Binding-site contacts:
Ligand atom O2' contacts residue ASP743 of chain 1.D at 3.1 Å (salt-bridge).
Ligand atom C5' contacts residue ASP741 of chain 1.D at 3.8 Å.
Ligand atom OP1 contacts residue ASP741 of chain 1.D at 3.7 Å.
Ligand atom OP2 contacts residue LYS846 of chain 1.C at 4.0 Å.
Ligand atom C2' contacts residue ARG704 of chain 1.D at 3.6 Å.
Ligand atom P contacts residue LYS838 of chain 1.C at 3.9 Å.
Ligand atom C4' contacts residue HIS999 of chain 1.C at 3.3 Å.
Ligand atom P contacts residue LYS846 of chain 1.C at 3.9 Å.
Ligand atom O4' contacts residue HIS999 of chain 1.C at 3.5 Å.
Ligand atom C3' contacts residue MG1 of chain 1.M at 3.2 Å.
Ligand atom O3' contacts residue ASP743 of chain 1.D at 2.5 Å (salt-bridge).
Ligand atom C4 contacts residue 2TM1 of chain 1.P at 3.6 Å.
Ligand atom N3 contacts residue ALA705 of chain 1.D at 3.9 Å.
Ligand atom N7 contacts residue 2TM1 of chain 1.P at 3.5 Å.
Ligand atom N6 contacts residue 2TM1 of chain 1.P at 3.4 Å (h-bond).
Ligand atom C4' contacts residue ASP743 of chain 1.D at 3.3 Å.
Ligand atom C8 contacts residue 2TM1 of chain 1.P at 4.0 Å.
Ligand atom N9 contacts residue 2TM1 of chain 1.P at 3.9 Å.
Ligand atom O3' contacts residue ASP741 of chain 1.D at 3.2 Å (salt-bridge).
Ligand atom O3' contacts residue MG1 of chain 1.M at 1.8 Å.
Ligand atom O5' contacts residue HIS999 of chain 1.C at 3.7 Å.
Ligand atom C4' contacts residue MG1 of chain 1.M at 3.9 Å.
Ligand atom C3' contacts residue 2TM1 of chain 1.P at 3.6 Å.
Ligand atom OP1 contacts residue LYS846 of chain 1.C at 2.9 Å (salt-bridge).
Ligand atom O3' contacts residue 2TM1 of chain 1.P at 3.6 Å (h-bond).
Ligand atom C2 contacts residue ALA705 of chain 1.D at 4.0 Å (hydrophobic).
Ligand atom O3' contacts residue LYS838 of chain 1.C at 3.8 Å.
Ligand atom C2' contacts residue 2TM1 of chain 1.P at 3.0 Å.
Ligand atom O2' contacts residue 2TM1 of chain 1.P at 3.6 Å (h-bond).
Ligand atom C5' contacts residue HIS999 of chain 1.C at 3.8 Å.
Ligand atom N3 contacts residue 2TM1 of chain 1.P at 3.8 Å.
Ligand atom O2' contacts residue ARG704 of chain 1.D at 3.0 Å (salt-bridge).
Ligand atom OP1 contacts residue LYS838 of chain 1.C at 2.8 Å (salt-bridge).
Ligand atom N1 contacts residue 2TM1 of chain 1.P at 3.7 Å.
Ligand atom C3' contacts residue ASP743 of chain 1.D at 3.4 Å.
Ligand atom C5 contacts residue 2TM1 of chain 1.P at 3.5 Å.
Ligand atom O5' contacts residue GLN567 of chain 1.C at 3.5 Å (h-bond).
Ligand atom O3' contacts residue ASP739 of chain 1.D at 3.9 Å.
Ligand atom C6 contacts residue 2TM1 of chain 1.P at 3.5 Å.
Ligand atom C2 contacts residue 2TM1 of chain 1.P at 3.8 Å.

Sequence of chain 1.D:
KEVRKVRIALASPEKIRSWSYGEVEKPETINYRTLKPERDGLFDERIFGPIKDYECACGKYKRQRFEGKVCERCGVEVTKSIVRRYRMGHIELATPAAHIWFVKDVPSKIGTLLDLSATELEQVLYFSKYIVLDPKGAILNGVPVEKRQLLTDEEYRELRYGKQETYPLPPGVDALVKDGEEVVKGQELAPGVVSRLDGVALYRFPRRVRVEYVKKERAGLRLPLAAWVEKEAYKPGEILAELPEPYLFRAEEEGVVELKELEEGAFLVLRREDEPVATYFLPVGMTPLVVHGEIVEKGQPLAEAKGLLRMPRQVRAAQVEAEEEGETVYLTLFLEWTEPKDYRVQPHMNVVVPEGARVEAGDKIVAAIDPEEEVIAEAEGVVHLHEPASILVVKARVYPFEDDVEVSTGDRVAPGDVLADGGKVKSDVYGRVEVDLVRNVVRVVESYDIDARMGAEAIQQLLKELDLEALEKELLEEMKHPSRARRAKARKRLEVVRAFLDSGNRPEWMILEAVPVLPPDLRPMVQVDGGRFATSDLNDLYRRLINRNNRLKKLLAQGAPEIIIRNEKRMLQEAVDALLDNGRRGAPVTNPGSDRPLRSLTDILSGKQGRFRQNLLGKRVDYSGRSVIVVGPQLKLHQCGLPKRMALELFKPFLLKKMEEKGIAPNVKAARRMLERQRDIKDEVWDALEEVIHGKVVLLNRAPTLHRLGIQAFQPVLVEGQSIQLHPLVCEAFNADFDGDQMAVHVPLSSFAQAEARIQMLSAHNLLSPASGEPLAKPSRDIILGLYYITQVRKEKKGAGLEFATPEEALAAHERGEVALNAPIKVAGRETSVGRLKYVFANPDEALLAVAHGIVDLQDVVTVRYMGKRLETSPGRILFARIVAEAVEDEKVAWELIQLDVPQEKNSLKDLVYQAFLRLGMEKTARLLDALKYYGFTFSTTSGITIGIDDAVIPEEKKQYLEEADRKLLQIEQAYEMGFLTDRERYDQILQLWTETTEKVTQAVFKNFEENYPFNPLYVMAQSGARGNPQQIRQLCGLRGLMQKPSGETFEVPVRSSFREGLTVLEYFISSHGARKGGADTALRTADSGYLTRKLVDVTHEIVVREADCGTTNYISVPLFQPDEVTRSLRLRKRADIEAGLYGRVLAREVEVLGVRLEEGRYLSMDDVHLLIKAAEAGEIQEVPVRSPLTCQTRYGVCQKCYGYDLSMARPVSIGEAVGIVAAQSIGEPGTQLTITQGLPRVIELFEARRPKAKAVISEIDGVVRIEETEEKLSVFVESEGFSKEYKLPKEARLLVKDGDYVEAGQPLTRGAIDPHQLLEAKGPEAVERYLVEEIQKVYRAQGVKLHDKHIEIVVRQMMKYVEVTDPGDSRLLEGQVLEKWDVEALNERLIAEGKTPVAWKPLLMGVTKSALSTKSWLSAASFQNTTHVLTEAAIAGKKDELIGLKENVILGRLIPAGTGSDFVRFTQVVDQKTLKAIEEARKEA

This small molecule binds to this protein.
Small molecule (SMILES): Nc1ncnc2c1ncn2[C@@H]1O[C@H](CO[P](=O)(O)O[C@H]2[C@@H](O)[C@H](n3ccc(=O)[nH]c3=O)O[C@@H]2CO)[C@@H](O)[C@H]1O

Sequence of chain 1.C:
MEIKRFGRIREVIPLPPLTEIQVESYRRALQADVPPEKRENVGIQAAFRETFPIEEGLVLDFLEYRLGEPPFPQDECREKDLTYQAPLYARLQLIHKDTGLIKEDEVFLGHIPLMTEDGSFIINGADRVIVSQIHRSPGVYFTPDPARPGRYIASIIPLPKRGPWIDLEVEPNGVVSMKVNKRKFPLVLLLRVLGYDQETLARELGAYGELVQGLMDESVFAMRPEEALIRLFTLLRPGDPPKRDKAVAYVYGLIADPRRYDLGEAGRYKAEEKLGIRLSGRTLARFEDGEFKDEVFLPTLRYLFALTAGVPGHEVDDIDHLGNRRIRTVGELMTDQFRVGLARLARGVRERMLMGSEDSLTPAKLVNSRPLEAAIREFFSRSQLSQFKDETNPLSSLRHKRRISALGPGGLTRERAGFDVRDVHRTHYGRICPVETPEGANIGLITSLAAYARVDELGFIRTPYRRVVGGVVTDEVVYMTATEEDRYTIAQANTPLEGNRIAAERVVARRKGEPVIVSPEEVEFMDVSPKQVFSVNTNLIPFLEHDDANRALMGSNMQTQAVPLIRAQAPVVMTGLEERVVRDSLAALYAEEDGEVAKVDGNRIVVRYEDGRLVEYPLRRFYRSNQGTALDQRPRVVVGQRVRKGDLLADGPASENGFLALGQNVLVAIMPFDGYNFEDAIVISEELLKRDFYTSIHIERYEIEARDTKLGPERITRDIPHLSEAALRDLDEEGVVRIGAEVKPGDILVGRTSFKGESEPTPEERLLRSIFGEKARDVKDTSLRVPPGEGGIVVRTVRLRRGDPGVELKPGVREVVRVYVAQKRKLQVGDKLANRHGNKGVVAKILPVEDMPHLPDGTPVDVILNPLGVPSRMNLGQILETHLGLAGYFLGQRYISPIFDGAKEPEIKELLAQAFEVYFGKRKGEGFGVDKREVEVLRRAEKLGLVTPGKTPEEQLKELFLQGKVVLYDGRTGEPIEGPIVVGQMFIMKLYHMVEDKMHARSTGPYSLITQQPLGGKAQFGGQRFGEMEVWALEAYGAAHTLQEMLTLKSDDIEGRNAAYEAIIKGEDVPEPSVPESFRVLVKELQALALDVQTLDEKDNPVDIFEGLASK